Binding-site contacts:
Ligand atom O5 contacts residue GLN19 of chain 1.J at 4.1 Å.
Ligand atom C5 contacts residue ASN27 of chain 1.J at 3.6 Å.
Ligand atom C1 contacts residue ASN27 of chain 1.J at 1.4 Å.
Ligand atom C4 contacts residue ASN27 of chain 1.J at 4.2 Å.
Ligand atom N2 contacts residue ASN27 of chain 1.J at 3.1 Å (h-bond).
Ligand atom C3 contacts residue ASN27 of chain 1.J at 3.7 Å.
Ligand atom O5 contacts residue ASN27 of chain 1.J at 2.4 Å (h-bond).
Ligand atom C7 contacts residue ASN27 of chain 1.J at 3.7 Å.
Ligand atom C2 contacts residue ASN27 of chain 1.J at 2.4 Å.
Ligand atom C6 contacts residue ASN27 of chain 1.J at 4.4 Å.
Ligand atom O7 contacts residue ASN27 of chain 1.J at 3.8 Å.
Ligand atom O3 contacts residue ASN27 of chain 1.J at 4.2 Å.

Sequence of chain 1.J:
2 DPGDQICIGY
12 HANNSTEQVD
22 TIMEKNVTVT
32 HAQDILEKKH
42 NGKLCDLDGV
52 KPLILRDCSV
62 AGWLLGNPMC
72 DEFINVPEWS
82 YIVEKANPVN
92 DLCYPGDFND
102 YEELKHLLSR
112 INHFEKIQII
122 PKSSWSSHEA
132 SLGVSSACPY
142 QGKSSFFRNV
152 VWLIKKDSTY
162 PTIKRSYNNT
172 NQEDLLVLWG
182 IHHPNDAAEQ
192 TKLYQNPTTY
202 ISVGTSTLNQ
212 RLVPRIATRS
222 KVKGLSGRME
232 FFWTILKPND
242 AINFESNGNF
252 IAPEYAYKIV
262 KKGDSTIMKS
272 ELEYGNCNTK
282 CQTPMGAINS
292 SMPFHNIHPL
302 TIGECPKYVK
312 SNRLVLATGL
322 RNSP

The protein below binds the small molecule below.
Small molecule (SMILES): CC(=O)N[C@H]1[C@H](O[C@H]2[C@H](O)[C@@H](NC(C)=O)CO[C@@H]2CO)O[C@H](CO)[C@@H](O)[C@@H]1O